Sequence of chain 1.A:
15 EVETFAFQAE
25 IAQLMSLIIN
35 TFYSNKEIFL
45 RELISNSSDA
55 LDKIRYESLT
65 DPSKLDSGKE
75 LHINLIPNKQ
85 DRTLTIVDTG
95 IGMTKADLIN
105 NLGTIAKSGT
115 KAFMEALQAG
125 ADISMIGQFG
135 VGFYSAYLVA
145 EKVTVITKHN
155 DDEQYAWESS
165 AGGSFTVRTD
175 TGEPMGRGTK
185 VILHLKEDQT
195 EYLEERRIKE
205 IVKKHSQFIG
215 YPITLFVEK

Binding-site contacts:
Ligand atom N1 contacts residue GLY96 of chain 1.A at 3.3 Å (h-bond).
Ligand atom C4 contacts residue MET97 of chain 1.A at 3.8 Å (hydrophobic).
Ligand atom CL25 contacts residue ASN50 of chain 1.A at 3.2 Å.
Ligand atom N5 contacts residue MET97 of chain 1.A at 3.7 Å.
Ligand atom O9 contacts residue LYS57 of chain 1.A at 3.3 Å (salt-bridge).
Ligand atom CL25 contacts residue PHE137 of chain 1.A at 3.3 Å.
Ligand atom C26 contacts residue GLY96 of chain 1.A at 3.5 Å.
Ligand atom O24 contacts residue ASN50 of chain 1.A at 3.7 Å.
Ligand atom C19 contacts residue ASN50 of chain 1.A at 3.7 Å.
Ligand atom O23 contacts residue ALA54 of chain 1.A at 3.2 Å.
Ligand atom N1 contacts residue MET97 of chain 1.A at 3.6 Å.
Ligand atom N10 contacts residue GLY96 of chain 1.A at 2.9 Å (h-bond).
Ligand atom N1 contacts residue ALA54 of chain 1.A at 3.6 Å.
Ligand atom N10 contacts residue ILE95 of chain 1.A at 3.3 Å.
Ligand atom C14 contacts residue ASP92 of chain 1.A at 3.5 Å.
Ligand atom O24 contacts residue LEU47 of chain 1.A at 3.6 Å.
Ligand atom C14 contacts residue ASN50 of chain 1.A at 3.8 Å.
Ligand atom O23 contacts residue ASN50 of chain 1.A at 3.8 Å.
Ligand atom C17 contacts residue GLY107 of chain 1.A at 3.4 Å.
Ligand atom C26 contacts residue ILE95 of chain 1.A at 3.6 Å (hydrophobic).
Ligand atom C15 contacts residue ASP92 of chain 1.A at 3.6 Å.
Ligand atom C20 contacts residue ASN50 of chain 1.A at 3.5 Å.
Ligand atom C16 contacts residue LEU106 of chain 1.A at 3.2 Å (hydrophobic).
Ligand atom N5 contacts residue ALA54 of chain 1.A at 3.5 Å.
Ligand atom O23 contacts residue SER51 of chain 1.A at 3.6 Å.
Ligand atom O24 contacts residue VAL185 of chain 1.A at 3.5 Å.
Ligand atom C12 contacts residue ASN50 of chain 1.A at 3.6 Å.
Ligand atom C13 contacts residue ASN50 of chain 1.A at 3.5 Å.
Ligand atom N10 contacts residue MET97 of chain 1.A at 3.8 Å.
Ligand atom C17 contacts residue LEU106 of chain 1.A at 3.3 Å (hydrophobic).
Ligand atom O23 contacts residue ASP92 of chain 1.A at 2.8 Å (salt-bridge).
Ligand atom O23 contacts residue THR183 of chain 1.A at 3.6 Å.
Ligand atom C14 contacts residue SER51 of chain 1.A at 3.6 Å.
Ligand atom C4 contacts residue ALA54 of chain 1.A at 3.8 Å (hydrophobic).
Ligand atom C8 contacts residue ILE95 of chain 1.A at 3.8 Å (hydrophobic).
Ligand atom C11 contacts residue MET97 of chain 1.A at 3.7 Å (hydrophobic).
Ligand atom N5 contacts residue THR183 of chain 1.A at 3.0 Å (h-bond).
Ligand atom C2 contacts residue MET97 of chain 1.A at 3.7 Å (hydrophobic).
Ligand atom C15 contacts residue THR183 of chain 1.A at 3.8 Å.
Ligand atom C22 contacts residue ASN50 of chain 1.A at 3.6 Å.

The protein below binds the small molecule below.
Small molecule (SMILES): CCNC(=O)c1n[nH]c(-c2cc(Cl)c(O)cc2O)c1-c1ccc(OC)cc1